The small molecule below binds the protein below.
Small molecule (SMILES): CC(=O)N[C@@H]1[C@@H](O)[C@H](O)[C@@H](CO)O[C@H]1O

Binding-site contacts:
Ligand atom C4 contacts residue ASN273 of chain 1.D at 4.2 Å.
Ligand atom C1 contacts residue ARG264 of chain 1.D at 3.6 Å.
Ligand atom C2 contacts residue ASN273 of chain 1.D at 2.5 Å.
Ligand atom N2 contacts residue THR268 of chain 1.D at 3.5 Å (h-bond).
Ligand atom C7 contacts residue ASN273 of chain 1.D at 3.9 Å.
Ligand atom C1 contacts residue ASN273 of chain 1.D at 1.4 Å.
Ligand atom N2 contacts residue ARG264 of chain 1.D at 3.9 Å.
Ligand atom N2 contacts residue ASN273 of chain 1.D at 2.9 Å (h-bond).
Ligand atom C7 contacts residue THR268 of chain 1.D at 3.4 Å.
Ligand atom O7 contacts residue ASN273 of chain 1.D at 4.1 Å.
Ligand atom C5 contacts residue ARG264 of chain 1.D at 4.1 Å.
Ligand atom O6 contacts residue SER275 of chain 1.D at 3.8 Å.
Ligand atom C2 contacts residue THR268 of chain 1.D at 4.4 Å.
Ligand atom O5 contacts residue ARG264 of chain 1.D at 3.9 Å.
Ligand atom C6 contacts residue SER275 of chain 1.D at 4.3 Å.
Ligand atom C7 contacts residue ARG264 of chain 1.D at 4.5 Å.
Ligand atom O5 contacts residue ASN273 of chain 1.D at 2.4 Å (h-bond).
Ligand atom O7 contacts residue THR268 of chain 1.D at 3.0 Å (h-bond).
Ligand atom C3 contacts residue ARG264 of chain 1.D at 4.5 Å.
Ligand atom C5 contacts residue ASN273 of chain 1.D at 3.7 Å.
Ligand atom C3 contacts residue ASN273 of chain 1.D at 3.8 Å.
Ligand atom C8 contacts residue THR268 of chain 1.D at 4.5 Å.

Sequence of chain 1.D:
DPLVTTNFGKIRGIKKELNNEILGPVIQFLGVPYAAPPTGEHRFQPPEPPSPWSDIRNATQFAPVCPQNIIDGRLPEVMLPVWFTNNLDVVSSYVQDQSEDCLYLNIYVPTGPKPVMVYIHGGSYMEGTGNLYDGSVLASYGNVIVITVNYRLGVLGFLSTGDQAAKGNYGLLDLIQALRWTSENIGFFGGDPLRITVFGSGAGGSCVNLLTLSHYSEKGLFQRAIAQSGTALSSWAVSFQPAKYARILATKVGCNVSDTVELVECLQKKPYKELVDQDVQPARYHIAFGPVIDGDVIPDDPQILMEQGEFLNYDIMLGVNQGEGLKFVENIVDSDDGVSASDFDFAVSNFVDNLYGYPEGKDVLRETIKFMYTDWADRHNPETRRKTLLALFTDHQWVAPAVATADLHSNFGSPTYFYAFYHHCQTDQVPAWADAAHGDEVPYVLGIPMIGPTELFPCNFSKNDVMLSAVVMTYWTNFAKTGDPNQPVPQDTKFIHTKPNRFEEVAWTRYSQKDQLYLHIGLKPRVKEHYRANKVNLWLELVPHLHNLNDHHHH